A protein and the small-molecule ligand that binds it are described below.
Small molecule (SMILES): Nc1nc2c(ncn2[C@@H]2O[C@H](CO[P](=O)(O)O[P](=O)(O)NP(=O)(O)O)[C@@H](O)[C@H]2O)c(=O)[nH]1

Binding-site contacts:
Ligand atom N7 contacts residue ALA146 of chain 4.A at 3.5 Å.
Ligand atom O2' contacts residue VAL29 of chain 4.A at 2.7 Å (h-bond).
Ligand atom O2A contacts residue TYR32 of chain 4.A at 3.3 Å.
Ligand atom O1A contacts residue GLY15 of chain 4.A at 3.2 Å.
Ligand atom O3A contacts residue GLY13 of chain 4.A at 3.5 Å.
Ligand atom O6 contacts residue LYS147 of chain 4.A at 3.3 Å (salt-bridge).
Ligand atom O3A contacts residue GLY15 of chain 4.A at 3.2 Å (h-bond).
Ligand atom O2B contacts residue MG1 of chain 4.C at 2.1 Å.
Ligand atom C6 contacts residue LYS117 of chain 4.A at 3.4 Å.
Ligand atom N1 contacts residue ASP119 of chain 4.A at 2.9 Å (salt-bridge).
Ligand atom O2G contacts residue MG1 of chain 4.C at 2.1 Å.
Ligand atom C4 contacts residue LYS117 of chain 4.A at 3.5 Å.
Ligand atom N9 contacts residue LYS117 of chain 4.A at 3.5 Å.
Ligand atom O6 contacts residue LYS117 of chain 4.A at 3.4 Å.
Ligand atom O2' contacts residue ASP30 of chain 4.A at 3.2 Å (salt-bridge).
Ligand atom O3G contacts residue LYS16 of chain 4.A at 2.7 Å (salt-bridge).
Ligand atom O6 contacts residue ASN116 of chain 4.A at 3.2 Å (h-bond).
Ligand atom O1G contacts residue TYR32 of chain 4.A at 2.5 Å (h-bond).
Ligand atom N7 contacts residue ASN116 of chain 4.A at 3.1 Å (h-bond).
Ligand atom O4' contacts residue LYS117 of chain 4.A at 3.1 Å (salt-bridge).
Ligand atom PB contacts residue MG1 of chain 4.C at 3.2 Å.
Ligand atom N3B contacts residue MG1 of chain 4.C at 3.3 Å.
Ligand atom O2G contacts residue THR35 of chain 4.A at 2.8 Å (h-bond).
Ligand atom O2B contacts residue SER17 of chain 4.A at 2.9 Å (h-bond).
Ligand atom O1G contacts residue PRO34 of chain 4.A at 3.3 Å.
Ligand atom PG contacts residue MG1 of chain 4.C at 3.2 Å.
Ligand atom O1A contacts residue SER17 of chain 4.A at 3.3 Å (h-bond).
Ligand atom O1B contacts residue GLY15 of chain 4.A at 3.1 Å (h-bond).
Ligand atom O1B contacts residue LYS16 of chain 4.A at 2.7 Å (salt-bridge).
Ligand atom O2' contacts residue PHE28 of chain 4.A at 3.2 Å.
Ligand atom N2 contacts residue ASP119 of chain 4.A at 3.0 Å (salt-bridge).
Ligand atom O1A contacts residue ALA18 of chain 4.A at 2.8 Å (h-bond).
Ligand atom O6 contacts residue SER145 of chain 4.A at 3.3 Å.
Ligand atom C5' contacts residue GLY13 of chain 4.A at 3.4 Å.
Ligand atom N3B contacts residue TYR32 of chain 4.A at 3.3 Å.
Ligand atom N3B contacts residue GLY13 of chain 4.A at 3.0 Å (h-bond).
Ligand atom O1B contacts residue VAL14 of chain 4.A at 3.3 Å (h-bond).
Ligand atom O3' contacts residue ASP30 of chain 4.A at 3.1 Å (salt-bridge).
Ligand atom O3G contacts residue GLY60 of chain 4.A at 2.7 Å (h-bond).
Ligand atom O6 contacts residue ALA146 of chain 4.A at 2.6 Å (h-bond).

Sequence of chain 4.A:
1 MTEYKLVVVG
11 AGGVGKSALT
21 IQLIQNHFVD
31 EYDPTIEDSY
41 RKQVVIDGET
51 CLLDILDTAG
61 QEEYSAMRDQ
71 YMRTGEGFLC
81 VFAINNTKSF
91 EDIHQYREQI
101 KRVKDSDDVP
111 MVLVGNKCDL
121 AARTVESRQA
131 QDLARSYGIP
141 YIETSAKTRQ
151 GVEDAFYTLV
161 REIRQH